A protein and the small-molecule ligand that binds it are described below.
Small molecule (SMILES): CC(=O)N[C@@H]1[C@@H](O)[C@H](O)[C@@H](CO)O[C@H]1O

Sequence of chain 1.B:
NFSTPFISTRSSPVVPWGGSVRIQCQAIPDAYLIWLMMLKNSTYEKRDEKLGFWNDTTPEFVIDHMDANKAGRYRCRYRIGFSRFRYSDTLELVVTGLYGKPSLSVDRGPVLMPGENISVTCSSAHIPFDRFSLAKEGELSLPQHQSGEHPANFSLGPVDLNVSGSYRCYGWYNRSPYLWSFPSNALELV

Binding-site contacts:
Ligand atom C7 contacts residue GLU119 of chain 1.B at 4.3 Å.
Ligand atom O7 contacts residue GLU119 of chain 1.B at 3.2 Å.
Ligand atom O7 contacts residue ASN120 of chain 1.B at 3.2 Å (h-bond).
Ligand atom C1 contacts residue ASN120 of chain 1.B at 1.4 Å.
Ligand atom C3 contacts residue ASN120 of chain 1.B at 3.8 Å.
Ligand atom C7 contacts residue ASN120 of chain 1.B at 2.9 Å.
Ligand atom C5 contacts residue ASN120 of chain 1.B at 3.7 Å.
Ligand atom C2 contacts residue ASN120 of chain 1.B at 2.5 Å.
Ligand atom C8 contacts residue ASN120 of chain 1.B at 3.8 Å.
Ligand atom O5 contacts residue ASN120 of chain 1.B at 2.3 Å (h-bond).
Ligand atom C4 contacts residue ASN120 of chain 1.B at 4.2 Å.
Ligand atom N2 contacts residue ASN120 of chain 1.B at 2.5 Å (h-bond).